Binding-site contacts:
Ligand atom C11 contacts residue PHE146 of chain 1.A at 3.6 Å (hydrophobic).
Ligand atom C10 contacts residue ASN60 of chain 1.A at 4.0 Å.
Ligand atom C06 contacts residue MET104 of chain 1.A at 4.0 Å (hydrophobic).
Ligand atom O18 contacts residue LEU109 of chain 1.A at 3.6 Å.
Ligand atom N08 contacts residue MET104 of chain 1.A at 3.6 Å.
Ligand atom C14 contacts residue PHE146 of chain 1.A at 4.0 Å (hydrophobic).
Ligand atom N08 contacts residue PHE142 of chain 1.A at 3.9 Å.
Ligand atom N03 contacts residue THR192 of chain 1.A at 3.4 Å (h-bond).
Ligand atom CL1 contacts residue MET104 of chain 1.A at 3.9 Å.
Ligand atom N03 contacts residue ALA64 of chain 1.A at 3.5 Å.
Ligand atom C04 contacts residue THR192 of chain 1.A at 3.9 Å.
Ligand atom C19 contacts residue TRP172 of chain 1.A at 3.4 Å (hydrophobic).
Ligand atom C17 contacts residue MET104 of chain 1.A at 3.4 Å (hydrophobic).
Ligand atom N09 contacts residue MET104 of chain 1.A at 3.9 Å.
Ligand atom N22 contacts residue THR192 of chain 1.A at 3.5 Å.
Ligand atom N16 contacts residue PHE146 of chain 1.A at 3.7 Å.
Ligand atom C02 contacts residue THR192 of chain 1.A at 3.6 Å.
Ligand atom N22 contacts residue ASP99 of chain 1.A at 2.5 Å (salt-bridge).
Ligand atom C07 contacts residue PHE142 of chain 1.A at 3.4 Å (hydrophobic).
Ligand atom C05 contacts residue MET104 of chain 1.A at 3.7 Å (hydrophobic).
Ligand atom C19 contacts residue VAL158 of chain 1.A at 3.5 Å (hydrophobic).
Ligand atom C20 contacts residue TRP172 of chain 1.A at 3.9 Å (hydrophobic).
Ligand atom C15 contacts residue TYR147 of chain 1.A at 3.7 Å (hydrophobic).
Ligand atom C13 contacts residue MET104 of chain 1.A at 3.8 Å (hydrophobic).
Ligand atom C12 contacts residue MET104 of chain 1.A at 3.6 Å (hydrophobic).
Ligand atom C04 contacts residue MET104 of chain 1.A at 3.9 Å (hydrophobic).
Ligand atom C05 contacts residue PHE142 of chain 1.A at 3.6 Å (hydrophobic).
Ligand atom CL1 contacts residue PHE142 of chain 1.A at 3.5 Å.
Ligand atom C20 contacts residue TYR147 of chain 1.A at 3.8 Å (hydrophobic).
Ligand atom C19 contacts residue PHE146 of chain 1.A at 3.3 Å (hydrophobic).
Ligand atom C02 contacts residue ASP99 of chain 1.A at 3.8 Å.
Ligand atom C15 contacts residue PHE146 of chain 1.A at 3.8 Å (hydrophobic).
Ligand atom CL1 contacts residue ALA64 of chain 1.A at 4.0 Å.
Ligand atom C04 contacts residue PHE142 of chain 1.A at 3.5 Å (hydrophobic).
Ligand atom C10 contacts residue PHE146 of chain 1.A at 3.6 Å (hydrophobic).
Ligand atom C12 contacts residue PHE146 of chain 1.A at 3.9 Å (hydrophobic).
Ligand atom CL1 contacts residue GLY103 of chain 1.A at 3.4 Å.
Ligand atom CL1 contacts residue ILE102 of chain 1.A at 3.3 Å.
Ligand atom C17 contacts residue PHE146 of chain 1.A at 4.0 Å (hydrophobic).
Ligand atom C07 contacts residue MET104 of chain 1.A at 3.5 Å (hydrophobic).

A protein and the small-molecule ligand that binds it are described below.
Small molecule (SMILES): COc1c(C)cnc(Cn2ncc3c(Cl)nc(N)nc32)c1C

Sequence of chain 1.A:
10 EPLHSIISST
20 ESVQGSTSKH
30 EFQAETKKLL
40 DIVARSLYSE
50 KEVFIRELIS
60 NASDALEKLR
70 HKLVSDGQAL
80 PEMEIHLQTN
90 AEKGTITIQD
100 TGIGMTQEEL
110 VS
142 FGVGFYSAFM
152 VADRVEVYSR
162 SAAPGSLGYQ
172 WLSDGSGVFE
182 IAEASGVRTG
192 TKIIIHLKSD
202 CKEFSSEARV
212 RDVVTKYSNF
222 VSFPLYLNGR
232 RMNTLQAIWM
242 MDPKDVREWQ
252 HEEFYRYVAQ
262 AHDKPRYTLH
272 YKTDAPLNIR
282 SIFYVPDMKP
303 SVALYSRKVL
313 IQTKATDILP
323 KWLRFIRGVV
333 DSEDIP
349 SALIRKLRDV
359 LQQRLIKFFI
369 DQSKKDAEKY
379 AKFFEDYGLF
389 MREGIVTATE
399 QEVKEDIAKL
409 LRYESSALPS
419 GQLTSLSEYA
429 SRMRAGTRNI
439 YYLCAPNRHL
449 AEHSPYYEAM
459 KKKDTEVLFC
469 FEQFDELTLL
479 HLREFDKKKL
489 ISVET